Binding-site contacts:
Ligand atom CBA contacts residue TYR100 of chain 1.A at 3.4 Å (hydrophobic).
Ligand atom CAM contacts residue TYR141 of chain 1.A at 3.4 Å (hydrophobic).
Ligand atom NAQ contacts residue ALA50 of chain 1.A at 3.7 Å.
Ligand atom CBA contacts residue MET101 of chain 1.A at 3.4 Å (hydrophobic).
Ligand atom CAF contacts residue MET73 of chain 1.A at 3.6 Å (hydrophobic).
Ligand atom CAR contacts residue ALA50 of chain 1.A at 3.5 Å (hydrophobic).
Ligand atom FBM contacts residue ILE81 of chain 1.A at 3.5 Å.
Ligand atom CAD contacts residue ILE82 of chain 1.A at 3.6 Å (hydrophobic).
Ligand atom CAB contacts residue THR98 of chain 1.A at 3.6 Å.
Ligand atom NAH contacts residue ASP163 of chain 1.A at 3.3 Å (salt-bridge).
Ligand atom CAY contacts residue LEU152 of chain 1.A at 3.6 Å (hydrophobic).
Ligand atom CAG contacts residue MET73 of chain 1.A at 3.5 Å (hydrophobic).
Ligand atom CBG contacts residue ILE25 of chain 1.A at 3.5 Å (hydrophobic).
Ligand atom CAF contacts residue GLU69 of chain 1.A at 3.2 Å.
Ligand atom NAW contacts residue PHE164 of chain 1.A at 3.4 Å.
Ligand atom FBM contacts residue VAL161 of chain 1.A at 3.5 Å.
Ligand atom NAZ contacts residue TYR100 of chain 1.A at 3.3 Å.
Ligand atom CAO contacts residue GLU69 of chain 1.A at 3.3 Å.
Ligand atom CBE contacts residue VAL33 of chain 1.A at 3.7 Å (hydrophobic).
Ligand atom FBK contacts residue ASP163 of chain 1.A at 3.6 Å.
Ligand atom CAG contacts residue ASP163 of chain 1.A at 3.2 Å.
Ligand atom OBI contacts residue GLY26 of chain 1.A at 3.3 Å.
Ligand atom CAE contacts residue MET73 of chain 1.A at 3.5 Å (hydrophobic).
Ligand atom NAH contacts residue MET73 of chain 1.A at 3.4 Å (h-bond).
Ligand atom CAJ contacts residue GLU69 of chain 1.A at 3.6 Å.
Ligand atom CAK contacts residue ASP163 of chain 1.A at 3.5 Å.
Ligand atom OAI contacts residue SER162 of chain 1.A at 3.5 Å.
Ligand atom FBK contacts residue SER162 of chain 1.A at 3.1 Å.
Ligand atom OAI contacts residue ASP163 of chain 1.A at 2.9 Å (salt-bridge).
Ligand atom CAV contacts residue PHE164 of chain 1.A at 3.4 Å (hydrophobic).
Ligand atom FBL contacts residue PHE76 of chain 1.A at 3.6 Å.
Ligand atom NAZ contacts residue MET101 of chain 1.A at 2.9 Å (h-bond).
Ligand atom CAN contacts residue TYR141 of chain 1.A at 3.4 Å (hydrophobic).
Ligand atom NAS contacts residue ALA50 of chain 1.A at 3.2 Å.
Ligand atom CBD contacts residue PHE164 of chain 1.A at 3.6 Å (hydrophobic).
Ligand atom NAQ contacts residue THR98 of chain 1.A at 3.0 Å (h-bond).
Ligand atom CAR contacts residue PHE164 of chain 1.A at 3.6 Å (hydrophobic).
Ligand atom NBC contacts residue PHE164 of chain 1.A at 3.5 Å.
Ligand atom CAC contacts residue THR98 of chain 1.A at 3.5 Å.
Ligand atom NAH contacts residue GLU69 of chain 1.A at 2.9 Å (salt-bridge).

Sequence of chain 1.A:
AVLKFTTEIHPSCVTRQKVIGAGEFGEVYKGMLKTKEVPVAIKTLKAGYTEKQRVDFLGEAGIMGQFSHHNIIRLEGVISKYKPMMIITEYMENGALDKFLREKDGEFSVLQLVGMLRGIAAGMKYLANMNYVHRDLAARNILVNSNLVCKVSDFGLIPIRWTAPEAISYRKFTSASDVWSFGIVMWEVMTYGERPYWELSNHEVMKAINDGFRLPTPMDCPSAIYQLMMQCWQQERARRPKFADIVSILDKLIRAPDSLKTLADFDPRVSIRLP

A protein and the small-molecule ligand that binds it are described below.
Small molecule (SMILES): Cc1ccc(C(=O)Nc2cccc(C(F)(F)F)c2)cc1Nc1nc(N2CCC(O)CC2)nc(-n2ccnc2)n1